Binding-site contacts:
Ligand atom C15 contacts residue ARG224 of chain 24.A at 3.3 Å.
Ligand atom C3 contacts residue TRP117 of chain 24.A at 3.5 Å (hydrophobic).
Ligand atom C16 contacts residue ARG224 of chain 24.A at 4.0 Å.
Ligand atom C15 contacts residue TRP117 of chain 24.A at 4.2 Å (hydrophobic).
Ligand atom C1 contacts residue ARG224 of chain 24.A at 3.8 Å.
Ligand atom S1 contacts residue ARG98 of chain 24.A at 4.4 Å.
Ligand atom C16 contacts residue TRP117 of chain 24.A at 3.7 Å (hydrophobic).
Ligand atom N1 contacts residue TRP117 of chain 24.A at 4.1 Å.
Ligand atom O1S contacts residue ARG98 of chain 24.A at 3.6 Å.
Ligand atom N1 contacts residue ARG98 of chain 24.A at 4.3 Å.
Ligand atom C1 contacts residue ARG98 of chain 24.A at 3.2 Å.
Ligand atom C3 contacts residue ARG98 of chain 24.A at 3.2 Å.
Ligand atom O3S contacts residue THR226 of chain 24.A at 4.0 Å.
Ligand atom O1S contacts residue ASP228 of chain 24.A at 3.6 Å.
Ligand atom O1S contacts residue THR226 of chain 24.A at 4.3 Å.
Ligand atom C14 contacts residue ARG224 of chain 24.A at 4.5 Å.
Ligand atom C2 contacts residue ARG224 of chain 24.A at 3.8 Å.
Ligand atom C2 contacts residue ARG98 of chain 24.A at 3.4 Å.
Ligand atom N1 contacts residue ARG224 of chain 24.A at 4.2 Å.
Ligand atom C13 contacts residue ARG224 of chain 24.A at 4.1 Å.
Ligand atom C3 contacts residue ARG224 of chain 24.A at 3.5 Å.

The small molecule below binds the protein below.
Small molecule (SMILES): CCCCCCCCCCCC[N+](C)(C)CCCS(=O)(=O)O

Sequence of chain 24.A:
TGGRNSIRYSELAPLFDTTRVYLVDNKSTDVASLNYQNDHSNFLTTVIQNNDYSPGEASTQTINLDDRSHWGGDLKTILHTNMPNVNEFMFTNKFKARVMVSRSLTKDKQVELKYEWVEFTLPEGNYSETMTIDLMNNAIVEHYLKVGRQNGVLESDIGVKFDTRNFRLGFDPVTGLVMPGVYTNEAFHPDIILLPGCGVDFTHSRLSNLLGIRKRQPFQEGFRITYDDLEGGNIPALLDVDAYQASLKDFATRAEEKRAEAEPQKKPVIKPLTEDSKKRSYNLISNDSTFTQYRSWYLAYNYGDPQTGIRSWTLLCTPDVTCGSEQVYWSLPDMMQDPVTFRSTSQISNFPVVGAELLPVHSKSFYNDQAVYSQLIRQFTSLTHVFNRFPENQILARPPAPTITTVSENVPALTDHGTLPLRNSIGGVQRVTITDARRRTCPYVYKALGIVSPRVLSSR